Binding-site contacts:
Ligand atom C4 contacts residue LYS303 of chain 1.D at 4.0 Å.
Ligand atom O6 contacts residue TYR198 of chain 1.D at 3.5 Å (h-bond).
Ligand atom O5 contacts residue THR181 of chain 1.D at 3.5 Å (h-bond).
Ligand atom N2 contacts residue VAL307 of chain 1.D at 4.4 Å.
Ligand atom C6 contacts residue LYS303 of chain 1.D at 3.8 Å.
Ligand atom C8 contacts residue GLU177 of chain 1.D at 4.0 Å.
Ligand atom C1 contacts residue GLU200 of chain 1.D at 4.2 Å.
Ligand atom C1 contacts residue ASN179 of chain 1.D at 1.4 Å.
Ligand atom O5 contacts residue GLU200 of chain 1.D at 3.7 Å.
Ligand atom O6 contacts residue GLU200 of chain 1.D at 3.2 Å (salt-bridge).
Ligand atom C1 contacts residue ASN305 of chain 1.D at 4.2 Å.
Ligand atom C2 contacts residue ASN179 of chain 1.D at 2.5 Å.
Ligand atom O5 contacts residue ASN179 of chain 1.D at 2.4 Å (h-bond).
Ligand atom N2 contacts residue ASN179 of chain 1.D at 2.9 Å (h-bond).
Ligand atom C3 contacts residue ASN179 of chain 1.D at 3.8 Å.
Ligand atom C5 contacts residue THR181 of chain 1.D at 3.8 Å.
Ligand atom C7 contacts residue ASN179 of chain 1.D at 3.5 Å.
Ligand atom C6 contacts residue TYR198 of chain 1.D at 4.2 Å (hydrophobic).
Ligand atom C5 contacts residue LYS303 of chain 1.D at 3.5 Å.
Ligand atom O4 contacts residue LYS303 of chain 1.D at 3.4 Å (salt-bridge).
Ligand atom O7 contacts residue ASN179 of chain 1.D at 3.8 Å.
Ligand atom C4 contacts residue ASN179 of chain 1.D at 4.2 Å.
Ligand atom O6 contacts residue ASN179 of chain 1.D at 4.5 Å.
Ligand atom C6 contacts residue THR181 of chain 1.D at 4.0 Å.
Ligand atom C1 contacts residue THR181 of chain 1.D at 3.9 Å.
Ligand atom O6 contacts residue THR181 of chain 1.D at 3.9 Å.
Ligand atom C5 contacts residue ASN179 of chain 1.D at 3.6 Å.
Ligand atom C8 contacts residue VAL307 of chain 1.D at 4.2 Å (hydrophobic).

The protein below binds the small molecule below.
Small molecule (SMILES): CC(=O)N[C@@H]1[C@@H](O)[C@H](O)[C@@H](CO)O[C@H]1O

Sequence of chain 1.D:
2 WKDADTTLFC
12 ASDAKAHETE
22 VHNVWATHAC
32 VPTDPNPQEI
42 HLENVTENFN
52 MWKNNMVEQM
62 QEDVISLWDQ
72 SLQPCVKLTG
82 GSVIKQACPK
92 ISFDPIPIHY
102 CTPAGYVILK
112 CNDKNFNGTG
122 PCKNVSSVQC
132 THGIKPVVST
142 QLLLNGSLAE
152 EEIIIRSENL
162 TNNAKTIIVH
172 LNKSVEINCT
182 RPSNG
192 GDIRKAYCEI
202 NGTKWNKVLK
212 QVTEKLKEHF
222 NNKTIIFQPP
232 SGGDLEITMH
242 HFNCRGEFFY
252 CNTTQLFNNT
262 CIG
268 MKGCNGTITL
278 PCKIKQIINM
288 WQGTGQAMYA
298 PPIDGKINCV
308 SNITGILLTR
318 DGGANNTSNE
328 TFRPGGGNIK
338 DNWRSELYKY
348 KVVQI